Binding-site contacts:
Ligand atom C7 contacts residue ARG324 of chain 1.A at 4.2 Å.
Ligand atom O7 contacts residue ARG324 of chain 1.A at 4.3 Å.
Ligand atom C2 contacts residue ASN280 of chain 1.A at 2.6 Å.
Ligand atom C7 contacts residue ASN280 of chain 1.A at 3.6 Å.
Ligand atom C8 contacts residue ARG324 of chain 1.A at 3.2 Å.
Ligand atom N2 contacts residue ASN280 of chain 1.A at 3.1 Å (h-bond).
Ligand atom C5 contacts residue ASN280 of chain 1.A at 3.6 Å.
Ligand atom C8 contacts residue GLY296 of chain 1.A at 4.0 Å.
Ligand atom C4 contacts residue ASN280 of chain 1.A at 4.3 Å.
Ligand atom O7 contacts residue ASN280 of chain 1.A at 3.8 Å.
Ligand atom O5 contacts residue ASN280 of chain 1.A at 2.4 Å (h-bond).
Ligand atom C8 contacts residue LEU295 of chain 1.A at 3.6 Å (hydrophobic).
Ligand atom C3 contacts residue ASN280 of chain 1.A at 3.9 Å.
Ligand atom C8 contacts residue CYS294 of chain 1.A at 3.9 Å (hydrophobic).
Ligand atom C1 contacts residue ASN280 of chain 1.A at 1.4 Å.

The small molecule below binds the protein below.
Small molecule (SMILES): CC(=O)N[C@H]1[C@H](O[C@H]2[C@H](O)[C@@H](NC(C)=O)CO[C@@H]2CO)O[C@H](CO)[C@@H](O)[C@@H]1O

Sequence of chain 1.A:
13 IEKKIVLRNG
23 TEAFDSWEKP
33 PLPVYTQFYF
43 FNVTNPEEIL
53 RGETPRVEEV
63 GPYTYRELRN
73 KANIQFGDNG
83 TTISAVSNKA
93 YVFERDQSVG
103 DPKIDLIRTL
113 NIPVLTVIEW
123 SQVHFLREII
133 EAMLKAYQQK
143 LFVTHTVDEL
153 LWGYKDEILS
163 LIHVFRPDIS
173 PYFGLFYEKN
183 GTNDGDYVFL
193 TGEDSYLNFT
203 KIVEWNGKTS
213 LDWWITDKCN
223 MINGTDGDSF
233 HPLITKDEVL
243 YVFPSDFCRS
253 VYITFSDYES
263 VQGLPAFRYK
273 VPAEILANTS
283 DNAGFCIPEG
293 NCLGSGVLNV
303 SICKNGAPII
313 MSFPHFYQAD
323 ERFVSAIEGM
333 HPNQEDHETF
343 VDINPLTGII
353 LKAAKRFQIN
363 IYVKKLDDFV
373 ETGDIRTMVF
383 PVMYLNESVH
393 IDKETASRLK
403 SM